Binding-site contacts:
Ligand atom O4 contacts residue MG1 of chain 1.U at 2.2 Å.
Ligand atom O1 contacts residue ASP212 of chain 1.C at 3.9 Å.
Ligand atom O3 contacts residue GLU188 of chain 1.C at 2.8 Å (salt-bridge).
Ligand atom C1 contacts residue ALA209 of chain 1.C at 3.5 Å (hydrophobic).
Ligand atom C1 contacts residue GLU188 of chain 1.C at 3.5 Å.
Ligand atom O2 contacts residue ARG87 of chain 1.C at 4.1 Å.
Ligand atom O3 contacts residue GLY211 of chain 1.C at 3.8 Å.
Ligand atom O3 contacts residue MG1 of chain 1.U at 2.0 Å.
Ligand atom C2 contacts residue MG1 of chain 1.U at 2.9 Å.
Ligand atom O1 contacts residue MG1 of chain 1.U at 4.0 Å.
Ligand atom C2 contacts residue GLU188 of chain 1.C at 3.8 Å.
Ligand atom O2 contacts residue MET207 of chain 1.C at 4.0 Å.
Ligand atom O2 contacts residue LYS186 of chain 1.C at 3.8 Å.
Ligand atom O2 contacts residue MG1 of chain 1.U at 4.2 Å.
Ligand atom O4 contacts residue ALA209 of chain 1.C at 4.4 Å.
Ligand atom C1 contacts residue ASP212 of chain 1.C at 3.8 Å.
Ligand atom O1 contacts residue ARG210 of chain 1.C at 3.5 Å (salt-bridge).
Ligand atom O2 contacts residue ALA209 of chain 1.C at 4.1 Å.
Ligand atom O1 contacts residue THR244 of chain 1.C at 2.6 Å (h-bond).
Ligand atom C2 contacts residue THR244 of chain 1.C at 4.0 Å.
Ligand atom C1 contacts residue MG1 of chain 1.U at 2.8 Å.
Ligand atom O4 contacts residue LYS186 of chain 1.C at 2.8 Å (salt-bridge).
Ligand atom O1 contacts residue GLY211 of chain 1.C at 2.9 Å (h-bond).
Ligand atom O4 contacts residue GLU188 of chain 1.C at 3.4 Å (salt-bridge).
Ligand atom C1 contacts residue ARG210 of chain 1.C at 4.4 Å.
Ligand atom O3 contacts residue ASP212 of chain 1.C at 3.0 Å (salt-bridge).
Ligand atom C2 contacts residue ALA209 of chain 1.C at 3.8 Å (hydrophobic).
Ligand atom O1 contacts residue ALA209 of chain 1.C at 3.2 Å.
Ligand atom C2 contacts residue LYS186 of chain 1.C at 3.6 Å.
Ligand atom O2 contacts residue MET276 of chain 1.C at 4.1 Å.
Ligand atom C1 contacts residue GLY211 of chain 1.C at 3.8 Å.
Ligand atom O3 contacts residue ALA209 of chain 1.C at 3.9 Å.
Ligand atom O2 contacts residue THR244 of chain 1.C at 3.5 Å (h-bond).
Ligand atom O4 contacts residue ASP212 of chain 1.C at 4.2 Å.
Ligand atom O4 contacts residue ARG87 of chain 1.C at 4.4 Å.
Ligand atom C1 contacts residue THR244 of chain 1.C at 3.6 Å.

A protein and the small-molecule ligand that binds it are described below.
Small molecule (SMILES): O=C([O-])C(=O)[O-]

Sequence of chain 1.C:
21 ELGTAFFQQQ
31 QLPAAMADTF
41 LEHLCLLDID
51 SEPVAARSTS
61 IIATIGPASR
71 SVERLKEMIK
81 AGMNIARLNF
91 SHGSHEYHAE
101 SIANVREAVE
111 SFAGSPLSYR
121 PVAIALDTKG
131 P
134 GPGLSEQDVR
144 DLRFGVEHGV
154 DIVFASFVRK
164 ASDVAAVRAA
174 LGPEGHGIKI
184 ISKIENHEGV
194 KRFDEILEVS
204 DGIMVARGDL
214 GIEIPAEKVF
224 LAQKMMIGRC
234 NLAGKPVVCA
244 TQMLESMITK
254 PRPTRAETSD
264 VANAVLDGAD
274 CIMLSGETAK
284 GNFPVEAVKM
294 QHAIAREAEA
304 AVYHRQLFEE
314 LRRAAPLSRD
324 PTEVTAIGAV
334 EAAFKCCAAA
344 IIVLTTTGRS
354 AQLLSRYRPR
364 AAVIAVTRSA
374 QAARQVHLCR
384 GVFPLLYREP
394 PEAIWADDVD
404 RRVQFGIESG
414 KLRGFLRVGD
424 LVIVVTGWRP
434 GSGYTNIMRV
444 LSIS